Binding-site contacts:
Ligand atom C7 contacts residue VAL333 of chain 1.C at 3.9 Å (hydrophobic).
Ligand atom C3 contacts residue ASN334 of chain 1.C at 3.9 Å.
Ligand atom C5 contacts residue ASN334 of chain 1.C at 3.6 Å.
Ligand atom N2 contacts residue VAL333 of chain 1.C at 3.6 Å.
Ligand atom O7 contacts residue LYS310 of chain 1.C at 4.4 Å.
Ligand atom C8 contacts residue VAL333 of chain 1.C at 3.7 Å (hydrophobic).
Ligand atom C7 contacts residue ASN334 of chain 1.C at 3.4 Å.
Ligand atom N2 contacts residue ASN334 of chain 1.C at 2.9 Å (h-bond).
Ligand atom C2 contacts residue VAL333 of chain 1.C at 4.5 Å (hydrophobic).
Ligand atom C2 contacts residue ASN334 of chain 1.C at 2.5 Å.
Ligand atom O5 contacts residue ASN334 of chain 1.C at 2.3 Å (h-bond).
Ligand atom O7 contacts residue ASN334 of chain 1.C at 3.5 Å (h-bond).
Ligand atom O6 contacts residue ASN334 of chain 1.C at 4.5 Å.
Ligand atom C4 contacts residue ASN334 of chain 1.C at 4.3 Å.
Ligand atom C1 contacts residue ASN334 of chain 1.C at 1.4 Å.
Ligand atom C8 contacts residue LYS310 of chain 1.C at 4.4 Å.
Ligand atom C1 contacts residue VAL333 of chain 1.C at 4.1 Å (hydrophobic).

The protein below binds the small molecule below.
Small molecule (SMILES): CC(=O)N[C@@H]1[C@@H](O)[C@H](O)[C@@H](CO)O[C@H]1O

Sequence of chain 1.C:
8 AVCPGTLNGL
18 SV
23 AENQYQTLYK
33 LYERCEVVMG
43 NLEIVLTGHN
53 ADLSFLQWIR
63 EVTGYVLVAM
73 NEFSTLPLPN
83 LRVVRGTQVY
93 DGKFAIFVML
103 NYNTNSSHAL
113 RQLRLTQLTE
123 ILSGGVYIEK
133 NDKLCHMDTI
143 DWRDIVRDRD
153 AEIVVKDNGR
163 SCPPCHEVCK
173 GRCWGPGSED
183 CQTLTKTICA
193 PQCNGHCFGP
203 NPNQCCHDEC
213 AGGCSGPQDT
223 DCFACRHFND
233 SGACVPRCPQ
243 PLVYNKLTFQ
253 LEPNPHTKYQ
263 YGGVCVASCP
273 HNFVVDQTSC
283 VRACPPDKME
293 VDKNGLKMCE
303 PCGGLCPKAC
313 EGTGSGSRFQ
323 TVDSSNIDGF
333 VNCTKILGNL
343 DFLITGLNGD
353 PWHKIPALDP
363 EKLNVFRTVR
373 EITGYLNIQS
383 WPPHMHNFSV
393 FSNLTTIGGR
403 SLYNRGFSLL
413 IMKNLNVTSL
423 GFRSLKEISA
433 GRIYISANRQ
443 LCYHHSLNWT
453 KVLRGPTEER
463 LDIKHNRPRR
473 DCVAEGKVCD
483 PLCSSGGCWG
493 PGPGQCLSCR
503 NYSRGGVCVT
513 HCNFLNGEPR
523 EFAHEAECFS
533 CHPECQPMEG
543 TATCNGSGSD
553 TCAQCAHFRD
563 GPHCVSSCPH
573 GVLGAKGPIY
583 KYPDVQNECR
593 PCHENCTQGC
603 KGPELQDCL